Sequence of chain 1.H:
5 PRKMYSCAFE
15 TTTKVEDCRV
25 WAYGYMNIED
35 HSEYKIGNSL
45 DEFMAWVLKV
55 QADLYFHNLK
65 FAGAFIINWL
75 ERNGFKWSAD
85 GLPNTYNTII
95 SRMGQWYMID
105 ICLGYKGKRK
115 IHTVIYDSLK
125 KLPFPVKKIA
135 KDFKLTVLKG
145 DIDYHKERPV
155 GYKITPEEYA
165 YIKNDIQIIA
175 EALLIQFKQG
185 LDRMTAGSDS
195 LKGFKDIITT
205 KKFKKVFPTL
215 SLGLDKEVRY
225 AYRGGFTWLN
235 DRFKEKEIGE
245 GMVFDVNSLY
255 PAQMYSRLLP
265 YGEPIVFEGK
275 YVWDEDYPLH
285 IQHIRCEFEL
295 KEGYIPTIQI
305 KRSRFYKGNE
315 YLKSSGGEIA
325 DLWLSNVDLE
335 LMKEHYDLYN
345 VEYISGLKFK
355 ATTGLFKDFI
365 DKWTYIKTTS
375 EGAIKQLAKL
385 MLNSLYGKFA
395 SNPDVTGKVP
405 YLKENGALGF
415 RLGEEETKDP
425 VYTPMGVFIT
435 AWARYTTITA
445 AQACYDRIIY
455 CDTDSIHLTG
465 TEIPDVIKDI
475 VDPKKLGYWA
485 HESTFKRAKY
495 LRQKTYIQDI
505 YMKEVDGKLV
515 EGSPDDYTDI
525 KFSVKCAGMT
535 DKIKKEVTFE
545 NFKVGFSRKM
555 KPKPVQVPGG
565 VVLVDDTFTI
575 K

The small molecule below binds the protein below.
Small molecule (SMILES): Cc1cn([C@H]2C[C@H](O[P](=O)(O)OC[C@H]3O[C@@H](n4cc(C)c(=O)[nH]c4=O)C[C@@H]3O[P](=O)(O)OC[C@H]3O[C@@H](n4cc(C)c(=O)[nH]c4=O)C[C@@H]3O[P](=O)(O)OC[C@H]3O[C@@H](n4cc(C)c(=O)[nH]c4=O)C[C@@H]3O)[C@@H](CO[P](=O)(O)O[C@H]3C[C@H](n4cc(C)c(=O)[nH]c4=O)O[C@@H]3CO)O2)c(=O)[nH]c1=O

Binding-site contacts:
Ligand atom C7 contacts residue TYR148 of chain 1.H at 3.7 Å (hydrophobic).
Ligand atom O2 contacts residue LYS529 of chain 1.H at 3.6 Å.
Ligand atom C5' contacts residue PRO129 of chain 1.H at 3.2 Å (hydrophobic).
Ligand atom O4' contacts residue ASN62 of chain 1.H at 3.5 Å (h-bond).
Ligand atom N3 contacts residue TYR148 of chain 1.H at 3.6 Å.
Ligand atom O2 contacts residue VAL528 of chain 1.H at 3.7 Å.
Ligand atom C2' contacts residue TYR148 of chain 1.H at 3.5 Å (hydrophobic).
Ligand atom C2 contacts residue VAL528 of chain 1.H at 3.6 Å (hydrophobic).
Ligand atom C1' contacts residue ASN62 of chain 1.H at 3.4 Å.
Ligand atom OP2 contacts residue VAL130 of chain 1.H at 2.8 Å (h-bond).
Ligand atom O2 contacts residue LEU567 of chain 1.H at 3.5 Å.
Ligand atom C3' contacts residue THR15 of chain 1.H at 3.4 Å.
Ligand atom C4 contacts residue VAL528 of chain 1.H at 3.4 Å (hydrophobic).
Ligand atom N1 contacts residue LEU567 of chain 1.H at 3.6 Å.
Ligand atom N1 contacts residue ASN62 of chain 1.H at 3.5 Å (h-bond).
Ligand atom O5' contacts residue PHE13 of chain 1.H at 3.7 Å.
Ligand atom C6 contacts residue MET533 of chain 1.H at 3.5 Å (hydrophobic).
Ligand atom C2 contacts residue LEU567 of chain 1.H at 3.3 Å (hydrophobic).
Ligand atom O4' contacts residue PHE65 of chain 1.H at 3.7 Å.
Ligand atom C2' contacts residue MET533 of chain 1.H at 3.5 Å (hydrophobic).
Ligand atom O2 contacts residue ASN62 of chain 1.H at 2.8 Å (h-bond).
Ligand atom C7 contacts residue ASP535 of chain 1.H at 3.0 Å.
Ligand atom N3 contacts residue LEU567 of chain 1.H at 3.6 Å.
Ligand atom C4 contacts residue TYR148 of chain 1.H at 3.5 Å (hydrophobic).
Ligand atom C2 contacts residue ASN62 of chain 1.H at 3.2 Å.
Ligand atom OP2 contacts residue PRO129 of chain 1.H at 3.0 Å.
Ligand atom C5 contacts residue TYR148 of chain 1.H at 3.5 Å (hydrophobic).
Ligand atom N3 contacts residue VAL528 of chain 1.H at 2.7 Å (h-bond).
Ligand atom C5' contacts residue GLU14 of chain 1.H at 3.4 Å.
Ligand atom C2 contacts residue PHE65 of chain 1.H at 3.7 Å (hydrophobic).
Ligand atom P contacts residue GLY532 of chain 1.H at 3.7 Å.
Ligand atom OP1 contacts residue ALA531 of chain 1.H at 3.4 Å.
Ligand atom OP1 contacts residue GLY532 of chain 1.H at 2.3 Å (h-bond).
Ligand atom O2 contacts residue CYS530 of chain 1.H at 3.2 Å (h-bond).
Ligand atom O3' contacts residue THR15 of chain 1.H at 2.4 Å (h-bond).
Ligand atom OP2 contacts residue TYR148 of chain 1.H at 3.5 Å (h-bond).
Ligand atom N1 contacts residue MET533 of chain 1.H at 3.8 Å.
Ligand atom O4 contacts residue TYR148 of chain 1.H at 3.8 Å.
Ligand atom O4 contacts residue VAL528 of chain 1.H at 3.3 Å (h-bond).
Ligand atom O2 contacts residue PHE65 of chain 1.H at 2.8 Å.